Binding-site contacts:
Ligand atom NH1 contacts residue ASP103 of chain 1.D at 3.0 Å (salt-bridge).
Ligand atom O contacts residue TRP148 of chain 1.A at 3.2 Å (h-bond).
Ligand atom O contacts residue TYR160 of chain 1.A at 2.5 Å (h-bond).
Ligand atom O contacts residue GLN156 of chain 1.A at 3.4 Å (h-bond).
Ligand atom N contacts residue TYR8 of chain 1.A at 3.5 Å (h-bond).
Ligand atom NE2 contacts residue GLN156 of chain 1.A at 3.6 Å (h-bond).
Ligand atom CG contacts residue GLU31 of chain 1.D at 3.4 Å.
Ligand atom CB contacts residue TYR32 of chain 1.D at 3.5 Å (hydrophobic).
Ligand atom OE2 contacts residue THR28 of chain 1.D at 2.9 Å (h-bond).
Ligand atom O contacts residue LYS67 of chain 1.A at 3.4 Å (salt-bridge).
Ligand atom CG2 contacts residue ASP78 of chain 1.A at 3.6 Å.
Ligand atom N contacts residue GLU31 of chain 1.D at 3.3 Å (salt-bridge).
Ligand atom OE1 contacts residue ARG66 of chain 1.A at 3.3 Å (salt-bridge).
Ligand atom CG2 contacts residue THR74 of chain 1.A at 3.6 Å.
Ligand atom CD contacts residue TYR32 of chain 1.D at 3.4 Å (hydrophobic).
Ligand atom CD2 contacts residue GLU99 of chain 1.D at 3.4 Å.
Ligand atom CE1 contacts residue GLU99 of chain 1.D at 2.9 Å.
Ligand atom NH1 contacts residue SER31 of chain 1.E at 3.6 Å (h-bond).
Ligand atom NH1 contacts residue ALA50 of chain 1.E at 3.5 Å.
Ligand atom O contacts residue THR74 of chain 1.A at 3.4 Å (h-bond).
Ligand atom C contacts residue TYR8 of chain 1.A at 3.6 Å (hydrophobic).
Ligand atom OE1 contacts residue TYR32 of chain 1.D at 2.3 Å (h-bond).
Ligand atom CB contacts residue ASP78 of chain 1.A at 3.3 Å.
Ligand atom CE1 contacts residue GLU31 of chain 1.D at 3.0 Å.
Ligand atom CD2 contacts residue TYR160 of chain 1.A at 3.4 Å (hydrophobic).
Ligand atom OE2 contacts residue ARG66 of chain 1.A at 3.5 Å (salt-bridge).
Ligand atom O contacts residue LYS67 of chain 1.A at 3.4 Å.
Ligand atom O contacts residue THR144 of chain 1.A at 3.4 Å (h-bond).
Ligand atom CG1 contacts residue GLU64 of chain 1.A at 3.4 Å.
Ligand atom CA contacts residue ASP78 of chain 1.A at 3.4 Å.
Ligand atom CB contacts residue GLU31 of chain 1.D at 3.1 Å.
Ligand atom N contacts residue ASP78 of chain 1.A at 3.1 Å (salt-bridge).
Ligand atom O contacts residue HIS71 of chain 1.A at 3.2 Å.
Ligand atom NE2 contacts residue GLU99 of chain 1.D at 2.4 Å (salt-bridge).
Ligand atom O contacts residue TRP148 of chain 1.A at 3.5 Å.
Ligand atom CG2 contacts residue TYR100 of chain 1.A at 3.0 Å (hydrophobic).
Ligand atom CG contacts residue GLU64 of chain 1.A at 3.6 Å.
Ligand atom N contacts residue TYR100 of chain 1.A at 3.4 Å (h-bond).
Ligand atom CE1 contacts residue GLN156 of chain 1.A at 3.3 Å.
Ligand atom O contacts residue VAL101 of chain 1.D at 3.4 Å (h-bond).

Sequence of chain 1.E:
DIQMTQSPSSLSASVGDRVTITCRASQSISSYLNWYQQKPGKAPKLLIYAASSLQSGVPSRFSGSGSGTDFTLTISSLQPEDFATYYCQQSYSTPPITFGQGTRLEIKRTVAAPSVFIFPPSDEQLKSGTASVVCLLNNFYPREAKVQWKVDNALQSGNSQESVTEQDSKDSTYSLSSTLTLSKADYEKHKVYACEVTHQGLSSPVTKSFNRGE

Sequence of chain 1.A:
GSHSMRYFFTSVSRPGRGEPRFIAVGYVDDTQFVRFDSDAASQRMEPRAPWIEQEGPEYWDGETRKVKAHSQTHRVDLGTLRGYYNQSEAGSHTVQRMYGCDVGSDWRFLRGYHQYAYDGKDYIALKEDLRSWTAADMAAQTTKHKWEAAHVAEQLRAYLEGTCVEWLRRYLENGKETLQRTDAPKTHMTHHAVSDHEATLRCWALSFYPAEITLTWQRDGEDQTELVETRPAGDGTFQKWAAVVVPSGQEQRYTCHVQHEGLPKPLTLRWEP

This small molecule binds to this protein.
Small molecule (SMILES): CC(C)C[C@H](NC(=O)[C@@H](NC(=O)[C@@H](N)CCCCN)C(C)C)C(=O)N[C@@H](CCC(=O)O)C(=O)N[C@@H](CC1=NC=NC1)C(=O)N[C@H](C(=O)N[C@H](C(=O)N[C@@H](CCCN=C(N)N)C(=O)N[C@H](C(=O)O)C(C)C)C(C)C)C(C)C

Sequence of chain 1.D:
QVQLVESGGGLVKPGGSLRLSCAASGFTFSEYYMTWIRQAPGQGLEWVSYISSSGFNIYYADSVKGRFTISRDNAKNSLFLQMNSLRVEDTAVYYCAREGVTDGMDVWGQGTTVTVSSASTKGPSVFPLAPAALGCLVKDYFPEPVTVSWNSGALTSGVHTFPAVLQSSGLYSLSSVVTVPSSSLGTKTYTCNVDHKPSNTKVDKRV